Binding-site contacts:
Ligand atom C3 contacts residue GLU42 of chain 1.A at 4.5 Å.
Ligand atom C8 contacts residue ASN41 of chain 1.A at 3.2 Å.
Ligand atom C2 contacts residue ASN41 of chain 1.A at 2.5 Å.
Ligand atom N2 contacts residue ASN41 of chain 1.A at 3.0 Å (h-bond).
Ligand atom C8 contacts residue ARG78 of chain 1.K at 3.7 Å.
Ligand atom C5 contacts residue ASN41 of chain 1.A at 3.7 Å.
Ligand atom C8 contacts residue TRP170 of chain 1.A at 4.1 Å (hydrophobic).
Ligand atom C8 contacts residue GLU42 of chain 1.A at 4.2 Å.
Ligand atom C7 contacts residue ASN41 of chain 1.A at 3.4 Å.
Ligand atom C1 contacts residue ASN41 of chain 1.A at 1.5 Å.
Ligand atom C3 contacts residue ASN41 of chain 1.A at 3.9 Å.
Ligand atom C4 contacts residue ASN41 of chain 1.A at 4.3 Å.
Ligand atom O7 contacts residue ASN41 of chain 1.A at 3.5 Å (h-bond).
Ligand atom O5 contacts residue ASN41 of chain 1.A at 2.4 Å (h-bond).
Ligand atom N2 contacts residue GLU42 of chain 1.A at 4.2 Å.

Sequence of chain 1.K:
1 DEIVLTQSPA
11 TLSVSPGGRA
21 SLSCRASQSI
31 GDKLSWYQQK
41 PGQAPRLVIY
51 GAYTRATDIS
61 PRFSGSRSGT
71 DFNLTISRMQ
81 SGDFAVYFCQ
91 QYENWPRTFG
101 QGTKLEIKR

A small-molecule ligand and the protein it binds are described below.
Small molecule (SMILES): CC(=O)N[C@@H]1[C@@H](O)[C@H](O)[C@@H](CO)O[C@H]1O

Sequence of chain 1.A:
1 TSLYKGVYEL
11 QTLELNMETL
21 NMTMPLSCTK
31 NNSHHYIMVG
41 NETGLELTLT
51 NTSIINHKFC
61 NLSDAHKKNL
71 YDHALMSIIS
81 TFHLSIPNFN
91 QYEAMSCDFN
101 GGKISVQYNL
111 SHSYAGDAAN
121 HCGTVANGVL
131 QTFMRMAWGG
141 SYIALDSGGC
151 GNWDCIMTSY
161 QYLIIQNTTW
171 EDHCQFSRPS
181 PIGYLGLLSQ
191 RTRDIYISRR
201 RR